Binding-site contacts:
Ligand atom O6 contacts residue THR379 of chain 3.A at 4.4 Å.
Ligand atom C4 contacts residue ASN479 of chain 3.A at 4.3 Å.
Ligand atom C8 contacts residue GLN477 of chain 3.A at 3.6 Å.
Ligand atom O5 contacts residue ASN479 of chain 3.A at 2.5 Å (h-bond).
Ligand atom C8 contacts residue TRP472 of chain 3.A at 4.0 Å (hydrophobic).
Ligand atom O7 contacts residue ASP471 of chain 3.A at 3.9 Å.
Ligand atom C7 contacts residue ASN479 of chain 3.A at 3.4 Å.
Ligand atom C5 contacts residue ASN479 of chain 3.A at 3.8 Å.
Ligand atom N2 contacts residue ASN479 of chain 3.A at 2.9 Å (h-bond).
Ligand atom C8 contacts residue ASN479 of chain 3.A at 4.4 Å.
Ligand atom C3 contacts residue ASN479 of chain 3.A at 3.9 Å.
Ligand atom C1 contacts residue ASN479 of chain 3.A at 1.5 Å.
Ligand atom C2 contacts residue ASN479 of chain 3.A at 2.5 Å.
Ligand atom C7 contacts residue ASP471 of chain 3.A at 4.0 Å.
Ligand atom C8 contacts residue ILE473 of chain 3.A at 4.2 Å (hydrophobic).
Ligand atom C8 contacts residue ASP471 of chain 3.A at 3.5 Å.
Ligand atom O7 contacts residue ASN479 of chain 3.A at 3.5 Å (h-bond).

Sequence of chain 3.A:
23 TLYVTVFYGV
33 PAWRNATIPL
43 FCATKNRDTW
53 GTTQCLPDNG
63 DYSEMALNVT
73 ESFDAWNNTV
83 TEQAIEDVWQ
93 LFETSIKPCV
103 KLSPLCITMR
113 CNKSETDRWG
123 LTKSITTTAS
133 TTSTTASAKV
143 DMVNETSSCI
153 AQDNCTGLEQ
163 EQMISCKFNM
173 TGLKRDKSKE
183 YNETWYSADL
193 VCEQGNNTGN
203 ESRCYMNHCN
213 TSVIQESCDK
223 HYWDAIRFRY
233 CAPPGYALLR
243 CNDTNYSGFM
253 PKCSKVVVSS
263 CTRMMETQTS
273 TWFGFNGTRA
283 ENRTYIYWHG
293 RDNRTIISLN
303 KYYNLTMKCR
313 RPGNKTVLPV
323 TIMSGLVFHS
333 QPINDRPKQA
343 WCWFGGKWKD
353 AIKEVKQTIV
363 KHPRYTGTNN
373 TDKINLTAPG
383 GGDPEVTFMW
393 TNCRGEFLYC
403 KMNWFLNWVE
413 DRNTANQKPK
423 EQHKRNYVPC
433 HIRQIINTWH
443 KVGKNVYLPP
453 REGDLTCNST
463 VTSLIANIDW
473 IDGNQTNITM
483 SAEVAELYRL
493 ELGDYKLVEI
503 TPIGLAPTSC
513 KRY

The small molecule below binds the protein below.
Small molecule (SMILES): CC(=O)N[C@H]1[C@H](O[C@H]2[C@H](O)[C@@H](NC(C)=O)CO[C@@H]2CO)O[C@H](CO)[C@@H](O)[C@@H]1O